This protein binds this small molecule.
Small molecule (SMILES): C[n+]1cn([C@@H]2O[C@H](CO[P](=O)(O)O[P](=O)(O)O[P](=O)(O)OC[C@H]3O[C@@H](n4cnc5c(N)ncnc54)[C@H](O)[C@@H]3O[P](=O)(O)OC[C@H]3O[C@@H](n4cnc5c4NC=NC5N)[C@H](O)[C@@H]3O[P](=O)(O)OC[C@H]3O[C@@H](n4cnc5c4NC=NC5N)[C@H](O)[C@@H]3O[P](=O)(O)OC[C@H]3O[C@@H](n4cnc5c4NC=NC5N)[C@H](O)[C@@H]3O)[C@@H](O)[C@H]2O)c2nc(N)[nH]c(=O)c21

Binding-site contacts:
Ligand atom O2' contacts residue GLN291 of chain 1.C at 3.4 Å (h-bond).
Ligand atom C5A contacts residue GLN43 of chain 1.C at 3.4 Å.
Ligand atom O22 contacts residue ARG188 of chain 1.C at 3.3 Å (salt-bridge).
Ligand atom O22 contacts residue LYS152 of chain 1.C at 3.4 Å.
Ligand atom C2 contacts residue LYS337 of chain 1.C at 3.4 Å.
Ligand atom N6 contacts residue GLY191 of chain 1.C at 2.9 Å (h-bond).
Ligand atom OP2 contacts residue TYR187 of chain 1.C at 3.1 Å.
Ligand atom N1 contacts residue LYS337 of chain 1.C at 3.0 Å (salt-bridge).
Ligand atom O3' contacts residue GLN291 of chain 1.C at 2.9 Å (h-bond).
Ligand atom OP1 contacts residue GLN291 of chain 1.C at 3.3 Å (h-bond).
Ligand atom C2' contacts residue HIS290 of chain 1.C at 3.3 Å.
Ligand atom O2B contacts residue ARG188 of chain 1.C at 3.4 Å.
Ligand atom N6 contacts residue ASP380 of chain 1.C at 2.8 Å (salt-bridge).
Ligand atom O31 contacts residue ARG39 of chain 1.C at 3.0 Å.
Ligand atom O15 contacts residue LYS152 of chain 1.C at 2.9 Å (salt-bridge).
Ligand atom OP1 contacts residue TYR257 of chain 1.C at 2.6 Å (h-bond).
Ligand atom OP1 contacts residue ARG263 of chain 1.C at 3.1 Å (salt-bridge).
Ligand atom OP2 contacts residue LYS260 of chain 1.C at 2.9 Å (salt-bridge).
Ligand atom O4A contacts residue GLN43 of chain 1.C at 3.3 Å (h-bond).
Ligand atom OP1 contacts residue LYS260 of chain 1.C at 3.1 Å.
Ligand atom C4 contacts residue PHE340 of chain 1.C at 3.2 Å (hydrophobic).
Ligand atom C4A contacts residue GLN43 of chain 1.C at 3.2 Å.
Ligand atom N3 contacts residue PHE340 of chain 1.C at 3.3 Å.
Ligand atom C6 contacts residue THR49 of chain 1.C at 3.4 Å.
Ligand atom O12 contacts residue ARG256 of chain 1.C at 3.3 Å (salt-bridge).
Ligand atom O21 contacts residue LYS152 of chain 1.C at 3.2 Å (salt-bridge).
Ligand atom C5 contacts residue PHE340 of chain 1.C at 3.3 Å (hydrophobic).
Ligand atom O11 contacts residue TYR219 of chain 1.C at 2.6 Å (h-bond).
Ligand atom O2' contacts residue LEU294 of chain 1.C at 3.2 Å.
Ligand atom N7C contacts residue GLY155 of chain 1.C at 3.3 Å (h-bond).
Ligand atom N1 contacts residue THR49 of chain 1.C at 3.2 Å.
Ligand atom C7 contacts residue ASN217 of chain 1.C at 3.4 Å.
Ligand atom N1 contacts residue ASP380 of chain 1.C at 3.0 Å.
Ligand atom O2A contacts residue LEU151 of chain 1.C at 3.2 Å.
Ligand atom C8C contacts residue TYR158 of chain 1.C at 3.1 Å (hydrophobic).
Ligand atom O23 contacts residue ARG188 of chain 1.C at 3.3 Å (salt-bridge).
Ligand atom O21 contacts residue ARG39 of chain 1.C at 2.7 Å (salt-bridge).
Ligand atom O2' contacts residue ASP346 of chain 1.C at 2.8 Å (salt-bridge).
Ligand atom O2' contacts residue HIS290 of chain 1.C at 2.7 Å (h-bond).
Ligand atom O13 contacts residue ARG188 of chain 1.C at 2.8 Å (salt-bridge).

Sequence of chain 1.C:
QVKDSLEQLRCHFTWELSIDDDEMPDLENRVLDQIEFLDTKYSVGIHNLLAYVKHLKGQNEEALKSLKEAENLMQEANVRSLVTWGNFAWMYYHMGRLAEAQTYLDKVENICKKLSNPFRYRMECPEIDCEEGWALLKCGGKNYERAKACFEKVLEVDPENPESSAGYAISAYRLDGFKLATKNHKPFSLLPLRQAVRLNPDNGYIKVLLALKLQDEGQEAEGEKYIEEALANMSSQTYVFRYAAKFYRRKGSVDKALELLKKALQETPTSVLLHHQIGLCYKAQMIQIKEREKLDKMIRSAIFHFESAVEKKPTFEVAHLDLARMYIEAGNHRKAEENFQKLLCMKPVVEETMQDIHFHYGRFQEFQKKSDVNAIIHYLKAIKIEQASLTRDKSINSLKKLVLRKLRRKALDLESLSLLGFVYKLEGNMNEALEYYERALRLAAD